Sequence of chain 1.D:
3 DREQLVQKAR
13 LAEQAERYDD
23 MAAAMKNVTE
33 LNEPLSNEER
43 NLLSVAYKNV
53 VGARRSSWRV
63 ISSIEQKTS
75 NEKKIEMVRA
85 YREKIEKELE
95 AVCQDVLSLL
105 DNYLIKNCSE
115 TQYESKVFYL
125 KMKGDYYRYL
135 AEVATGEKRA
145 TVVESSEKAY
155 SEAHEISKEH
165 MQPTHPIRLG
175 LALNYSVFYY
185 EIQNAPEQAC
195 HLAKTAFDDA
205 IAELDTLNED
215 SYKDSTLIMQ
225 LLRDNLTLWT

Binding-site contacts:
Ligand atom C1 contacts residue ASP209 of chain 1.D at 4.3 Å.
Ligand atom C2 contacts residue ASP209 of chain 1.D at 3.3 Å.
Ligand atom F6 contacts residue ILE205 of chain 1.D at 4.2 Å.
Ligand atom F6 contacts residue ASP209 of chain 1.D at 3.8 Å.
Ligand atom F6 contacts residue LEU208 of chain 1.D at 3.6 Å.
Ligand atom F5 contacts residue ILE205 of chain 1.D at 3.6 Å.
Ligand atom C3 contacts residue ASP209 of chain 1.D at 4.2 Å.
Ligand atom O4 contacts residue ASP209 of chain 1.D at 2.7 Å (salt-bridge).
Ligand atom F8 contacts residue ASP209 of chain 1.D at 4.0 Å.

A small-molecule ligand and the protein it binds are described below.
Small molecule (SMILES): OC(C(F)(F)F)C(F)(F)F